Sequence of chain 2.A:
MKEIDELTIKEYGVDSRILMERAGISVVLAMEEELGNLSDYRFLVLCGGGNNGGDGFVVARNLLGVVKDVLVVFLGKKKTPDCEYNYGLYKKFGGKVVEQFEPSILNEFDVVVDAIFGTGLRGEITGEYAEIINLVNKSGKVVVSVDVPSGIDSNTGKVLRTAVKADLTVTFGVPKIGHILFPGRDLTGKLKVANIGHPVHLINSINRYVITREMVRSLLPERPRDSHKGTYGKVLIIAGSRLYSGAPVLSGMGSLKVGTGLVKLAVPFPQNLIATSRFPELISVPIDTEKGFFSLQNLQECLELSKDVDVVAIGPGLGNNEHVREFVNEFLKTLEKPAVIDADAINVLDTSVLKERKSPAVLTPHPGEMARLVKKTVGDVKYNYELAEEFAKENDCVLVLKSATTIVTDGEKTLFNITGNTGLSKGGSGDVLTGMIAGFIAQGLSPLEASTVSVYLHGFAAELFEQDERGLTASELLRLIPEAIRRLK

The protein below binds the small molecule below.
Small molecule (SMILES): CC(C)C[C@H](NC(=O)[C@H](CC1=c2ccccc2=NC1)NC(=O)[C@H](C)N)C(=O)N[C@@H](Cc1ccccc1)C(=O)N[C@@H](CCC(=O)O)C(=O)N[C@@H](C)C=O

Binding-site contacts:
Ligand atom CA contacts residue VAL205 of chain 5.A at 3.2 Å (hydrophobic).
Ligand atom O contacts residue ALA206 of chain 5.A at 3.2 Å.
Ligand atom CE3 contacts residue LEU41 of chain 2.A at 3.9 Å (hydrophobic).
Ligand atom N contacts residue GLU44 of chain 2.A at 2.9 Å (salt-bridge).
Ligand atom CD2 contacts residue VAL40 of chain 2.A at 3.6 Å (hydrophobic).
Ligand atom CG contacts residue VAL40 of chain 2.A at 3.8 Å (hydrophobic).
Ligand atom O contacts residue LYS204 of chain 5.A at 3.8 Å.
Ligand atom CE2 contacts residue GLU45 of chain 5.A at 3.8 Å.
Ligand atom CH2 contacts residue ILE37 of chain 2.A at 3.9 Å (hydrophobic).
Ligand atom CZ contacts residue ALA42 of chain 5.A at 3.6 Å (hydrophobic).
Ligand atom O contacts residue ASN207 of chain 5.A at 3.2 Å (h-bond).
Ligand atom CZ2 contacts residue ASN207 of chain 5.A at 3.7 Å.
Ligand atom CD1 contacts residue ASN74 of chain 2.A at 3.9 Å.
Ligand atom CD1 contacts residue SER38 of chain 5.A at 3.8 Å.
Ligand atom NE1 contacts residue ASN74 of chain 2.A at 3.0 Å (h-bond).
Ligand atom CZ contacts residue SER38 of chain 5.A at 3.5 Å.
Ligand atom CD2 contacts residue GLU45 of chain 5.A at 3.7 Å.
Ligand atom CD2 contacts residue LEU41 of chain 5.A at 3.4 Å (hydrophobic).
Ligand atom O contacts residue VAL205 of chain 5.A at 2.9 Å (h-bond).
Ligand atom CZ2 contacts residue ARG34 of chain 5.A at 3.7 Å.
Ligand atom CA contacts residue VAL205 of chain 5.A at 3.9 Å (hydrophobic).
Ligand atom C contacts residue VAL205 of chain 5.A at 3.4 Å (hydrophobic).
Ligand atom CD1 contacts residue ASN207 of chain 5.A at 3.5 Å.
Ligand atom CD1 contacts residue VAL40 of chain 2.A at 3.9 Å (hydrophobic).
Ligand atom N contacts residue GLU44 of chain 2.A at 3.1 Å (salt-bridge).
Ligand atom CB contacts residue GLU44 of chain 2.A at 3.5 Å.
Ligand atom CE2 contacts residue VAL40 of chain 2.A at 3.7 Å (hydrophobic).
Ligand atom N contacts residue VAL205 of chain 5.A at 2.8 Å (h-bond).
Ligand atom CA contacts residue GLU44 of chain 2.A at 3.9 Å.
Ligand atom CH2 contacts residue ARG34 of chain 5.A at 3.5 Å.
Ligand atom CA contacts residue GLU44 of chain 2.A at 3.8 Å.
Ligand atom C contacts residue GLU44 of chain 2.A at 3.8 Å.
Ligand atom CE2 contacts residue ASN207 of chain 5.A at 3.5 Å.
Ligand atom NE1 contacts residue VAL40 of chain 2.A at 3.9 Å.
Ligand atom CE1 contacts residue ALA206 of chain 5.A at 3.9 Å (hydrophobic).
Ligand atom CE1 contacts residue SER38 of chain 5.A at 3.9 Å.
Ligand atom NE1 contacts residue ASN207 of chain 5.A at 3.5 Å (h-bond).
Ligand atom CZ2 contacts residue ASN74 of chain 2.A at 3.5 Å.
Ligand atom O contacts residue ASN207 of chain 5.A at 2.8 Å (h-bond).
Ligand atom O contacts residue VAL205 of chain 5.A at 3.5 Å (h-bond).

Sequence of chain 5.A:
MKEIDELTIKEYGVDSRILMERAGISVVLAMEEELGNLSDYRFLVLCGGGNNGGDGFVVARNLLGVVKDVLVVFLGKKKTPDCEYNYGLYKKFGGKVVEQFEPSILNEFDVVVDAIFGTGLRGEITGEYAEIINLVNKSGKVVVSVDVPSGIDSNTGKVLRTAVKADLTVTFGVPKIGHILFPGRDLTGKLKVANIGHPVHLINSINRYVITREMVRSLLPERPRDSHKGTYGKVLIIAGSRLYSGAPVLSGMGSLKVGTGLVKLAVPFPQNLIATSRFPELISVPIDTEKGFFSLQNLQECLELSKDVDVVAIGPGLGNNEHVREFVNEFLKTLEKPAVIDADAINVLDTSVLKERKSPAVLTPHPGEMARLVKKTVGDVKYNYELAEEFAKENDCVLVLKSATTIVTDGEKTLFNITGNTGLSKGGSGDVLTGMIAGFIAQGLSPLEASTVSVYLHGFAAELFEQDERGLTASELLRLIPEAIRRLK